Binding-site contacts:
Ligand atom C7 contacts residue GLY217 of chain 1.C at 4.4 Å.
Ligand atom O7 contacts residue ASN216 of chain 1.C at 4.2 Å.
Ligand atom N2 contacts residue ASN216 of chain 1.C at 3.0 Å (h-bond).
Ligand atom C1 contacts residue ASN216 of chain 1.C at 1.4 Å.
Ligand atom O7 contacts residue GLY217 of chain 1.C at 3.8 Å.
Ligand atom C8 contacts residue ASN216 of chain 1.C at 3.8 Å.
Ligand atom O5 contacts residue ASN216 of chain 1.C at 2.4 Å (h-bond).
Ligand atom C7 contacts residue ASN216 of chain 1.C at 3.6 Å.
Ligand atom C3 contacts residue ASN216 of chain 1.C at 3.9 Å.
Ligand atom C5 contacts residue ASN216 of chain 1.C at 3.7 Å.
Ligand atom C4 contacts residue ASN216 of chain 1.C at 4.3 Å.
Ligand atom C2 contacts residue ASN216 of chain 1.C at 2.5 Å.

A small-molecule ligand and the protein it binds are described below.
Small molecule (SMILES): CC(=O)N[C@@H]1[C@@H](O)[C@H](O)[C@@H](CO)O[C@H]1O

Sequence of chain 1.C:
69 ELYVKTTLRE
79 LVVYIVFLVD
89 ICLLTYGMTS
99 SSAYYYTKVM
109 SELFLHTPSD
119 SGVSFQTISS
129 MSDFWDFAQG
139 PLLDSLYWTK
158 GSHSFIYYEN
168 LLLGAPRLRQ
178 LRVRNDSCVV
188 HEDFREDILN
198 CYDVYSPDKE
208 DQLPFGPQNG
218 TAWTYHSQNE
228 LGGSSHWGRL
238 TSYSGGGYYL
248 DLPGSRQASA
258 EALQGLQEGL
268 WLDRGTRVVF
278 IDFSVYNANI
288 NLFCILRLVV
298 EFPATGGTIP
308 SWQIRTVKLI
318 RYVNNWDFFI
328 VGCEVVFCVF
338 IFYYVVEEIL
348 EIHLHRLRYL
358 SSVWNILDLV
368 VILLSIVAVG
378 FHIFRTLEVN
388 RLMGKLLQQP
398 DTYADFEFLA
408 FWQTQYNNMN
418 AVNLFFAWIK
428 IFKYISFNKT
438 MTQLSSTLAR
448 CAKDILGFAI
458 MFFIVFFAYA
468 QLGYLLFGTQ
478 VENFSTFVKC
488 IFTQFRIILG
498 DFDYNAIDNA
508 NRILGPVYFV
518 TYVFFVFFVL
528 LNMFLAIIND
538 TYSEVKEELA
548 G